Sequence of chain 1.A:
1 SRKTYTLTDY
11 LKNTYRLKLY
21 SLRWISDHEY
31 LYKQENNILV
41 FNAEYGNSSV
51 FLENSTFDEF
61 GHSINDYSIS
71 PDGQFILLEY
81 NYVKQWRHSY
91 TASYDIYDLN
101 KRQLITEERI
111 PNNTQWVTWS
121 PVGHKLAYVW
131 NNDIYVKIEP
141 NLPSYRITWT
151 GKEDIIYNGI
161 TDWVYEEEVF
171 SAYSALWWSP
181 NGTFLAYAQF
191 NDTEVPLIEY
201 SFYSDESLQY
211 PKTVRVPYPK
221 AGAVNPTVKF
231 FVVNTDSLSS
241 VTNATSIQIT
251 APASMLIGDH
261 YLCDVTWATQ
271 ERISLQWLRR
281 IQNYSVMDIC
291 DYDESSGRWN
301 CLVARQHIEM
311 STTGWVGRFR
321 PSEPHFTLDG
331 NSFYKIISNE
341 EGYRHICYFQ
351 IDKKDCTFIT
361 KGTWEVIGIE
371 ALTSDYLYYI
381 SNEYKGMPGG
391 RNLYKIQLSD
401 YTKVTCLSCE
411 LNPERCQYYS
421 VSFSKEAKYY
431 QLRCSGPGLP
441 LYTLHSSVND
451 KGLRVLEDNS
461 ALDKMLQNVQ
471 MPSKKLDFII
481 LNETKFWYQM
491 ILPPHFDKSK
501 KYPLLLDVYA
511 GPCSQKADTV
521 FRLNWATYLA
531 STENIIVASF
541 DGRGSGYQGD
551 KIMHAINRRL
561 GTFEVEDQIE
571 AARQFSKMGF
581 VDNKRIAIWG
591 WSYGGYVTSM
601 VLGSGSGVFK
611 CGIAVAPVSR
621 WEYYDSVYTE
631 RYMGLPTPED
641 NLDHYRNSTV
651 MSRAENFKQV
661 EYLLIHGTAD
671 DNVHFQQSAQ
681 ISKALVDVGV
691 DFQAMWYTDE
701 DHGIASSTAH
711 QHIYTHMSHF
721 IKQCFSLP

This protein binds this small molecule.
Small molecule (SMILES): CC(=O)N[C@@H]1[C@@H](O)[C@H](O)[C@@H](CO)O[C@H]1O

Binding-site contacts:
Ligand atom O6 contacts residue MET310 of chain 1.A at 3.6 Å.
Ligand atom C2 contacts residue ILE281 of chain 1.A at 4.4 Å (hydrophobic).
Ligand atom C8 contacts residue ARG558 of chain 1.A at 3.9 Å.
Ligand atom C7 contacts residue ASN283 of chain 1.A at 3.9 Å.
Ligand atom C1 contacts residue ASN283 of chain 1.A at 1.4 Å.
Ligand atom C5 contacts residue ASN283 of chain 1.A at 3.5 Å.
Ligand atom N2 contacts residue ASN283 of chain 1.A at 3.1 Å (h-bond).
Ligand atom O5 contacts residue ASN283 of chain 1.A at 2.4 Å (h-bond).
Ligand atom C3 contacts residue ASN283 of chain 1.A at 4.0 Å.
Ligand atom C2 contacts residue ASN283 of chain 1.A at 2.7 Å.
Ligand atom C1 contacts residue ILE281 of chain 1.A at 4.2 Å (hydrophobic).
Ligand atom C6 contacts residue MET310 of chain 1.A at 4.2 Å (hydrophobic).
Ligand atom O6 contacts residue ASN283 of chain 1.A at 3.4 Å (h-bond).
Ligand atom N2 contacts residue ILE281 of chain 1.A at 4.3 Å.
Ligand atom O6 contacts residue THR312 of chain 1.A at 4.4 Å.
Ligand atom C4 contacts residue ASN283 of chain 1.A at 4.2 Å.
Ligand atom O6 contacts residue SER311 of chain 1.A at 3.0 Å (h-bond).
Ligand atom O7 contacts residue ARG558 of chain 1.A at 3.7 Å.
Ligand atom C7 contacts residue ARG558 of chain 1.A at 4.0 Å.
Ligand atom C6 contacts residue ASN283 of chain 1.A at 4.2 Å.
Ligand atom C8 contacts residue ASN283 of chain 1.A at 3.9 Å.
Ligand atom C6 contacts residue SER311 of chain 1.A at 4.3 Å.